Sequence of chain 1.A:
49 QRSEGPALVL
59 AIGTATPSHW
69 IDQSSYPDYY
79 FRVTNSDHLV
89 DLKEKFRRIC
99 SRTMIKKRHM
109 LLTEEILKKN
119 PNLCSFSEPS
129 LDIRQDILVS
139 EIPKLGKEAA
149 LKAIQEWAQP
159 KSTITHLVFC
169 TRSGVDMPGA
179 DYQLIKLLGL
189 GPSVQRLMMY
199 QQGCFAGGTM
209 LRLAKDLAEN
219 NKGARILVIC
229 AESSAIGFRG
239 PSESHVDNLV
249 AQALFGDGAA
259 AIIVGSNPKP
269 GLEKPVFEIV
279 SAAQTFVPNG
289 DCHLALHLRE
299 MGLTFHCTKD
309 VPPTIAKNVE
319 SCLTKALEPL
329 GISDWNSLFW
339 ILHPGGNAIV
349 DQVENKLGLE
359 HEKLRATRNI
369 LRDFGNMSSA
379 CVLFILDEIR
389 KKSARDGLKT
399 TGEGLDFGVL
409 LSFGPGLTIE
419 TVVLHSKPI

This small molecule binds to this protein.
Small molecule (SMILES): CC(C)(COP(=O)(O)OP(=O)(O)OC[C@H]1O[C@@H](n2cnc3c(N)ncnc32)[C@H](O)[C@@H]1OP(=O)(O)O)[C@@H](O)C(=O)NCCC(=O)NCCSC(=O)CC(=O)CC(=O)O

Binding-site contacts:
Ligand atom OAU contacts residue ARG100 of chain 1.A at 3.1 Å.
Ligand atom CBN contacts residue GLY343 of chain 1.A at 3.6 Å.
Ligand atom C3' contacts residue LYS93 of chain 1.A at 3.4 Å.
Ligand atom OBU contacts residue ARG96 of chain 1.A at 3.6 Å (salt-bridge).
Ligand atom CBW contacts residue ASN374 of chain 1.A at 3.6 Å.
Ligand atom C4' contacts residue LYS93 of chain 1.A at 3.5 Å.
Ligand atom OAX contacts residue ARG100 of chain 1.A at 3.6 Å.
Ligand atom CBZ contacts residue SER376 of chain 1.A at 3.6 Å.
Ligand atom OCB contacts residue GLY201 of chain 1.A at 3.4 Å.
Ligand atom OBY contacts residue HIS341 of chain 1.A at 3.0 Å (h-bond).
Ligand atom OBY contacts residue ASN374 of chain 1.A at 2.9 Å (h-bond).
Ligand atom O4' contacts residue ILE97 of chain 1.A at 3.5 Å.
Ligand atom OCB contacts residue SER376 of chain 1.A at 2.9 Å (h-bond).
Ligand atom CBW contacts residue CYS202 of chain 1.A at 3.0 Å (hydrophobic).
Ligand atom OCA contacts residue ARG170 of chain 1.A at 3.4 Å (salt-bridge).
Ligand atom OBV contacts residue ARG96 of chain 1.A at 2.6 Å (salt-bridge).
Ligand atom O3' contacts residue LYS93 of chain 1.A at 2.3 Å (salt-bridge).
Ligand atom CBO contacts residue GLY343 of chain 1.A at 3.3 Å.
Ligand atom OBM contacts residue ILE347 of chain 1.A at 3.5 Å.
Ligand atom NBL contacts residue GLY343 of chain 1.A at 3.4 Å (h-bond).
Ligand atom PBT contacts residue LYS93 of chain 1.A at 3.2 Å.
Ligand atom OCE contacts residue GLY412 of chain 1.A at 3.4 Å.
Ligand atom OCB contacts residue ARG170 of chain 1.A at 3.2 Å (salt-bridge).
Ligand atom CBZ contacts residue CYS202 of chain 1.A at 3.4 Å (hydrophobic).
Ligand atom OBU contacts residue LYS93 of chain 1.A at 3.1 Å (salt-bridge).
Ligand atom O4' contacts residue LYS93 of chain 1.A at 3.4 Å (salt-bridge).
Ligand atom C1' contacts residue LYS93 of chain 1.A at 3.4 Å.
Ligand atom CCC contacts residue CYS202 of chain 1.A at 2.5 Å (hydrophobic).
Ligand atom OCA contacts residue PHE253 of chain 1.A at 3.5 Å.
Ligand atom C2 contacts residue ASP245 of chain 1.A at 3.5 Å.
Ligand atom OCE contacts residue CYS202 of chain 1.A at 2.5 Å.
Ligand atom O5' contacts residue ARG100 of chain 1.A at 3.2 Å.
Ligand atom CCD contacts residue CYS202 of chain 1.A at 3.2 Å (hydrophobic).
Ligand atom N6 contacts residue CYS305 of chain 1.A at 3.3 Å (h-bond).
Ligand atom NBL contacts residue LEU252 of chain 1.A at 3.5 Å.
Ligand atom OBY contacts residue GLY343 of chain 1.A at 3.3 Å.
Ligand atom OCB contacts residue CYS202 of chain 1.A at 3.4 Å (h-bond).
Ligand atom OBY contacts residue CYS202 of chain 1.A at 2.9 Å (h-bond).
Ligand atom OCE contacts residue PRO413 of chain 1.A at 3.1 Å.
Ligand atom CBX contacts residue CYS202 of chain 1.A at 2.2 Å (hydrophobic).

Sequence of chain 1.B:
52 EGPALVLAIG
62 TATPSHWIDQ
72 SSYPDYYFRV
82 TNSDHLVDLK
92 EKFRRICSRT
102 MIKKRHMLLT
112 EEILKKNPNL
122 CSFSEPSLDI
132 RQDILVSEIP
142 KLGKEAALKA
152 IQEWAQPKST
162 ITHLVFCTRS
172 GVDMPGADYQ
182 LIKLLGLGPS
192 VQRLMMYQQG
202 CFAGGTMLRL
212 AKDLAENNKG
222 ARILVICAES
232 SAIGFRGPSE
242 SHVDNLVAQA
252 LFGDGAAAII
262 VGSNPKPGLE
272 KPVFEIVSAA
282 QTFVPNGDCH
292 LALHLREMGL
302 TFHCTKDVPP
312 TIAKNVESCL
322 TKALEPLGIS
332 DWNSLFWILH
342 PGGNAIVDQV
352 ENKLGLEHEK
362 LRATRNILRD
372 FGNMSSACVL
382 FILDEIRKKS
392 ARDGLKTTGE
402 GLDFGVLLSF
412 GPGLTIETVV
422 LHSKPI